This small molecule binds to this protein.
Small molecule (SMILES): CC(C)n1ccnc1C(=O)O

Sequence of chain 1.A:
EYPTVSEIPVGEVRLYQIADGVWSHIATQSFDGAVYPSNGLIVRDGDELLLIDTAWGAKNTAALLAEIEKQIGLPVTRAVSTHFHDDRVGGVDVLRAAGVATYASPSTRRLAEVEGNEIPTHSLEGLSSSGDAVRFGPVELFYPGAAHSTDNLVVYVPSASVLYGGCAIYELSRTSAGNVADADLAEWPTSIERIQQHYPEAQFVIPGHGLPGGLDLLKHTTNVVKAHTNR

Binding-site contacts:
Ligand atom C09 contacts residue ASN179 of chain 1.A at 3.9 Å.
Ligand atom C06 contacts residue ZN1 of chain 1.D at 2.9 Å.
Ligand atom C10 contacts residue TYR36 of chain 1.A at 4.0 Å (hydrophobic).
Ligand atom O07 contacts residue HIS148 of chain 1.A at 3.0 Å.
Ligand atom C01 contacts residue ZN1 of chain 1.D at 3.2 Å.
Ligand atom N05 contacts residue ZN1 of chain 1.D at 2.0 Å.
Ligand atom C06 contacts residue HIS209 of chain 1.A at 3.6 Å.
Ligand atom O07 contacts residue ZN1 of chain 1.D at 2.2 Å.
Ligand atom C02 contacts residue ZN1 of chain 1.D at 4.2 Å.
Ligand atom C11 contacts residue GLY178 of chain 1.A at 4.3 Å.
Ligand atom C06 contacts residue ASN179 of chain 1.A at 4.2 Å.
Ligand atom C09 contacts residue TYR36 of chain 1.A at 4.5 Å (hydrophobic).
Ligand atom O08 contacts residue ASN179 of chain 1.A at 3.2 Å (h-bond).
Ligand atom C04 contacts residue ZN1 of chain 1.D at 2.8 Å.
Ligand atom C02 contacts residue TRP56 of chain 1.A at 3.7 Å (hydrophobic).
Ligand atom C04 contacts residue ASP87 of chain 1.A at 4.2 Å.
Ligand atom N05 contacts residue HIS209 of chain 1.A at 2.9 Å (h-bond).
Ligand atom C01 contacts residue ASP87 of chain 1.A at 3.4 Å.
Ligand atom N03 contacts residue HIS209 of chain 1.A at 4.2 Å.
Ligand atom C02 contacts residue HIS209 of chain 1.A at 4.2 Å.
Ligand atom O08 contacts residue ZN1 of chain 1.D at 4.1 Å.
Ligand atom C06 contacts residue CYS167 of chain 1.A at 4.4 Å (hydrophobic).
Ligand atom N05 contacts residue ASP87 of chain 1.A at 3.0 Å (salt-bridge).
Ligand atom C01 contacts residue HIS209 of chain 1.A at 3.4 Å.
Ligand atom N05 contacts residue CYS167 of chain 1.A at 4.4 Å.
Ligand atom O07 contacts residue ASP87 of chain 1.A at 4.3 Å.
Ligand atom C11 contacts residue TYR36 of chain 1.A at 3.7 Å (hydrophobic).
Ligand atom C04 contacts residue HIS209 of chain 1.A at 3.4 Å.
Ligand atom C11 contacts residue ARG174 of chain 1.A at 3.5 Å.
Ligand atom O07 contacts residue ZN1 of chain 1.C at 4.0 Å.
Ligand atom O08 contacts residue HIS148 of chain 1.A at 3.9 Å.
Ligand atom C11 contacts residue ASN179 of chain 1.A at 4.3 Å.
Ligand atom O08 contacts residue GLY178 of chain 1.A at 3.9 Å.
Ligand atom O07 contacts residue HIS209 of chain 1.A at 3.3 Å (h-bond).
Ligand atom C06 contacts residue HIS148 of chain 1.A at 3.7 Å.
Ligand atom O07 contacts residue CYS167 of chain 1.A at 3.2 Å (h-bond).
Ligand atom C01 contacts residue TRP56 of chain 1.A at 3.5 Å (hydrophobic).
Ligand atom N03 contacts residue ZN1 of chain 1.D at 4.0 Å.